Binding-site contacts:
Ligand atom C3 contacts residue UDP1 of chain 1.G at 2.9 Å.
Ligand atom C7 contacts residue ASN23 of chain 1.B at 3.2 Å.
Ligand atom O4 contacts residue PHE328 of chain 1.B at 3.4 Å.
Ligand atom OBQ contacts residue ARG331 of chain 1.B at 3.4 Å (salt-bridge).
Ligand atom O5 contacts residue VAL163 of chain 1.B at 3.7 Å.
Ligand atom OBQ contacts residue LEU370 of chain 1.B at 3.5 Å.
Ligand atom O4 contacts residue THR304 of chain 1.B at 3.6 Å.
Ligand atom O7 contacts residue ASN23 of chain 1.B at 3.3 Å.
Ligand atom CBN contacts residue ASP305 of chain 1.B at 3.7 Å.
Ligand atom C4 contacts residue ASP305 of chain 1.B at 3.3 Å.
Ligand atom N2 contacts residue UDP1 of chain 1.G at 2.9 Å (h-bond).
Ligand atom C5 contacts residue UDP1 of chain 1.G at 2.9 Å.
Ligand atom C4 contacts residue UDP1 of chain 1.G at 3.5 Å.
Ligand atom O4 contacts residue ARG331 of chain 1.B at 3.6 Å.
Ligand atom CBO contacts residue LYS22 of chain 1.B at 3.7 Å.
Ligand atom OBV contacts residue UDP1 of chain 1.G at 3.4 Å (h-bond).
Ligand atom OBP contacts residue ASP305 of chain 1.B at 3.3 Å (salt-bridge).
Ligand atom CBR contacts residue ASP305 of chain 1.B at 3.4 Å.
Ligand atom OBV contacts residue ARG120 of chain 1.B at 2.4 Å (salt-bridge).
Ligand atom O5 contacts residue UDP1 of chain 1.G at 2.4 Å (h-bond).
Ligand atom OBP contacts residue ARG371 of chain 1.B at 2.7 Å (salt-bridge).
Ligand atom OBQ contacts residue ARG371 of chain 1.B at 2.8 Å (salt-bridge).
Ligand atom CBS contacts residue LYS22 of chain 1.B at 3.5 Å.
Ligand atom OBP contacts residue LYS22 of chain 1.B at 3.1 Å (salt-bridge).
Ligand atom C1 contacts residue UDP1 of chain 1.G at 1.4 Å.
Ligand atom OBT contacts residue LYS22 of chain 1.B at 3.1 Å (salt-bridge).
Ligand atom CBO contacts residue ASP305 of chain 1.B at 3.4 Å.
Ligand atom O3 contacts residue ASN23 of chain 1.B at 3.3 Å (h-bond).
Ligand atom O3 contacts residue ASP305 of chain 1.B at 3.0 Å (salt-bridge).
Ligand atom OBQ contacts residue ASP305 of chain 1.B at 3.6 Å (salt-bridge).
Ligand atom CBR contacts residue ARG331 of chain 1.B at 3.3 Å.
Ligand atom O4 contacts residue ASP305 of chain 1.B at 2.5 Å (salt-bridge).
Ligand atom O7 contacts residue TRP95 of chain 1.B at 3.5 Å.
Ligand atom C8 contacts residue ASN23 of chain 1.B at 3.2 Å.
Ligand atom C2 contacts residue UDP1 of chain 1.G at 2.4 Å.
Ligand atom CBO contacts residue ARG371 of chain 1.B at 3.5 Å.
Ligand atom OBP contacts residue ASN23 of chain 1.B at 2.8 Å (h-bond).
Ligand atom N2 contacts residue ASN23 of chain 1.B at 3.7 Å.
Ligand atom CBU contacts residue ARG120 of chain 1.B at 2.8 Å.
Ligand atom C6 contacts residue UDP1 of chain 1.G at 3.7 Å.

A small-molecule ligand and the protein it binds are described below.
Small molecule (SMILES): CC(=O)N[C@@H]1[C@@H](O[C@](C)(C(=O)O)[C@@H](O)CO)[C@H](O)[C@@H](CO)O[C@@H]1O

Sequence of chain 1.B:
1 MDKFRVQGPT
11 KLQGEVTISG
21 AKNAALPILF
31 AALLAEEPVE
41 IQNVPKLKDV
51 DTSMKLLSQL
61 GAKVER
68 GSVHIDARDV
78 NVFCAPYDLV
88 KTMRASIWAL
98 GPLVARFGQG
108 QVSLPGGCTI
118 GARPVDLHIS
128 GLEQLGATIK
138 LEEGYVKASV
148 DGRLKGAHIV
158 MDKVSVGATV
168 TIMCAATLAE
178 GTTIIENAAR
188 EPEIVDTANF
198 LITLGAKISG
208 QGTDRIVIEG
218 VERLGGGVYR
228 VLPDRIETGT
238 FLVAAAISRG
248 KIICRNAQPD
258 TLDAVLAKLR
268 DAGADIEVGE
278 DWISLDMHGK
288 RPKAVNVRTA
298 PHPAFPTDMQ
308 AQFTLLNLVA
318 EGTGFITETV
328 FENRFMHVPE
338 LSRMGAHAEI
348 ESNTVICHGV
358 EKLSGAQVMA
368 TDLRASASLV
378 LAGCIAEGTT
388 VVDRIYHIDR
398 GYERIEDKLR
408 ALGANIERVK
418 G